Binding-site contacts:
Ligand atom C4' contacts residue PRO204 of chain 1.U at 3.6 Å (hydrophobic).
Ligand atom C5' contacts residue PRO204 of chain 1.U at 4.3 Å (hydrophobic).
Ligand atom C1' contacts residue VAL203 of chain 1.U at 4.1 Å (hydrophobic).
Ligand atom C2' contacts residue PRO204 of chain 1.U at 4.3 Å (hydrophobic).
Ligand atom N1 contacts residue ARG92 of chain 1.U at 4.0 Å.
Ligand atom C5 contacts residue ARG92 of chain 1.U at 4.3 Å.
Ligand atom O4' contacts residue PRO204 of chain 1.U at 3.6 Å (h-bond).
Ligand atom C6 contacts residue ARG92 of chain 1.U at 4.0 Å.
Ligand atom O5' contacts residue ASP202 of chain 1.U at 4.4 Å.
Ligand atom C6 contacts residue PHE205 of chain 1.U at 4.4 Å (hydrophobic).
Ligand atom C2 contacts residue ARG92 of chain 1.U at 4.3 Å.
Ligand atom C4 contacts residue ARG92 of chain 1.U at 4.4 Å.
Ligand atom C1' contacts residue ARG92 of chain 1.U at 4.4 Å.
Ligand atom C5' contacts residue ASP202 of chain 1.U at 4.0 Å.
Ligand atom C1' contacts residue PRO204 of chain 1.U at 3.7 Å (hydrophobic).
Ligand atom C5 contacts residue PHE205 of chain 1.U at 4.2 Å (hydrophobic).
Ligand atom C4' contacts residue DA1 of chain 1.XC at 3.9 Å.
Ligand atom C4' contacts residue VAL203 of chain 1.U at 4.2 Å (hydrophobic).
Ligand atom O4' contacts residue ARG92 of chain 1.U at 4.2 Å.
Ligand atom O3' contacts residue DA1 of chain 1.XC at 1.6 Å.
Ligand atom C2' contacts residue DA1 of chain 1.XC at 3.3 Å.
Ligand atom O4' contacts residue VAL203 of chain 1.U at 3.6 Å.
Ligand atom C3' contacts residue DA1 of chain 1.XC at 2.6 Å.

Sequence of chain 1.U:
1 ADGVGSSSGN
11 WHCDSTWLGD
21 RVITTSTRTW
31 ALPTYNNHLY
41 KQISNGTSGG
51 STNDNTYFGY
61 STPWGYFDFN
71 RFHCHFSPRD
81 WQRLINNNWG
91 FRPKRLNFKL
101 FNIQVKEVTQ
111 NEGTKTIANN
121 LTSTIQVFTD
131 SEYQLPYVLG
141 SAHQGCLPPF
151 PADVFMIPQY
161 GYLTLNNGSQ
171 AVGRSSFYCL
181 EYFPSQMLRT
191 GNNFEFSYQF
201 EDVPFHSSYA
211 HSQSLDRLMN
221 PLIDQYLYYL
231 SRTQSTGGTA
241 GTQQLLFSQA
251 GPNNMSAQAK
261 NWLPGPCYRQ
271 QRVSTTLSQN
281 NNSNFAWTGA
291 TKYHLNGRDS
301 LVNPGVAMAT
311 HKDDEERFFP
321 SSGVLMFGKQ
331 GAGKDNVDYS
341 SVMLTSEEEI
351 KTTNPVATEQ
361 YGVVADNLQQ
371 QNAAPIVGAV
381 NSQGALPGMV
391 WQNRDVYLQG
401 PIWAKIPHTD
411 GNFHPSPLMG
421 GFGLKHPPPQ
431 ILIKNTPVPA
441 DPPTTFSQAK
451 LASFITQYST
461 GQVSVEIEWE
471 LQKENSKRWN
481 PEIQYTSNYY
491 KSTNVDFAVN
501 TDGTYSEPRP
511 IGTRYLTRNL

A small-molecule ligand and the protein it binds are described below.
Small molecule (SMILES): Nc1ccn([C@H]2C[C@H](O)[C@@H](COP(=O)(O)O)O2)c(=O)n1